The protein below binds the small molecule below.
Small molecule (SMILES): CC(=O)N[C@H]1[C@H](O[C@H]2[C@H](O)[C@@H](NC(C)=O)CO[C@@H]2CO[C@@H]2O[C@@H](C)[C@@H](O)[C@@H](O)[C@@H]2O)O[C@H](CO)[C@@H](O)[C@@H]1O

Sequence of chain 1.C:
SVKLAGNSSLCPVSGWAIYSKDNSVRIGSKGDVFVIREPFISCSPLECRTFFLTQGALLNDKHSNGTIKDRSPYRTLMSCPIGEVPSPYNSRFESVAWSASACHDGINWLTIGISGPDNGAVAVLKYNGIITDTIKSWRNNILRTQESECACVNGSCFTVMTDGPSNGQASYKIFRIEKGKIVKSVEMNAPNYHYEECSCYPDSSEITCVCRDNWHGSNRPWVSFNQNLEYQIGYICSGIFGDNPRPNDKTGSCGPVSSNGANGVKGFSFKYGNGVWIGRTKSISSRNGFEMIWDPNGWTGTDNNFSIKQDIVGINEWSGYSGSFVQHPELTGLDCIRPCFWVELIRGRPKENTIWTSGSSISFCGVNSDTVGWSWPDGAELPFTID

Binding-site contacts:
Ligand atom O4 contacts residue ASN154 of chain 1.C at 3.3 Å (h-bond).
Ligand atom C3 contacts residue ASN7 of chain 1.C at 3.9 Å.
Ligand atom C6 contacts residue ALA5 of chain 1.C at 3.8 Å (hydrophobic).
Ligand atom C4 contacts residue NAG1 of chain 1.QA at 4.4 Å.
Ligand atom C3 contacts residue NAG1 of chain 1.QA at 4.2 Å.
Ligand atom C6 contacts residue ASN154 of chain 1.C at 4.0 Å.
Ligand atom C8 contacts residue ASN7 of chain 1.C at 4.1 Å.
Ligand atom C5 contacts residue ALA5 of chain 1.C at 4.2 Å (hydrophobic).
Ligand atom C5 contacts residue ASN154 of chain 1.C at 4.2 Å.
Ligand atom C4 contacts residue ASN7 of chain 1.C at 4.2 Å.
Ligand atom C7 contacts residue ASN7 of chain 1.C at 3.3 Å.
Ligand atom C5 contacts residue ASN7 of chain 1.C at 3.7 Å.
Ligand atom N2 contacts residue ASN7 of chain 1.C at 2.9 Å (h-bond).
Ligand atom O4 contacts residue LYS3 of chain 1.C at 3.5 Å (salt-bridge).
Ligand atom O5 contacts residue ASN7 of chain 1.C at 2.4 Å (h-bond).
Ligand atom O5 contacts residue ALA5 of chain 1.C at 4.0 Å.
Ligand atom C4 contacts residue ASN154 of chain 1.C at 3.4 Å.
Ligand atom C6 contacts residue ALA5 of chain 1.C at 4.5 Å (hydrophobic).
Ligand atom O4 contacts residue NAG1 of chain 1.QA at 4.3 Å.
Ligand atom C6 contacts residue LYS3 of chain 1.C at 3.5 Å.
Ligand atom O7 contacts residue ASN7 of chain 1.C at 3.5 Å (h-bond).
Ligand atom O3 contacts residue NAG1 of chain 1.QA at 3.5 Å (h-bond).
Ligand atom C1 contacts residue ASN7 of chain 1.C at 1.5 Å.
Ligand atom C6 contacts residue LEU4 of chain 1.C at 4.3 Å (hydrophobic).
Ligand atom C2 contacts residue ASN7 of chain 1.C at 2.5 Å.